The protein below binds the small molecule below.
Small molecule (SMILES): N[C@@H](Cc1c[nH]c2ccccc12)C(=O)O

Binding-site contacts:
Ligand atom CE3 contacts residue HIS32 of chain 1.P at 3.9 Å.
Ligand atom CD1 contacts residue SER51 of chain 1.Q at 3.4 Å.
Ligand atom N contacts residue GLY25 of chain 1.Q at 2.6 Å (h-bond).
Ligand atom CZ2 contacts residue ILE53 of chain 1.P at 3.9 Å (hydrophobic).
Ligand atom NE1 contacts residue ALA44 of chain 1.P at 3.8 Å.
Ligand atom O contacts residue THR47 of chain 1.P at 3.5 Å.
Ligand atom OXT contacts residue THR50 of chain 1.P at 2.9 Å (h-bond).
Ligand atom CE2 contacts residue ALA44 of chain 1.P at 3.9 Å (hydrophobic).
Ligand atom O contacts residue ARG24 of chain 1.Q at 3.5 Å.
Ligand atom OXT contacts residue GLY25 of chain 1.Q at 4.0 Å.
Ligand atom CE3 contacts residue HIS31 of chain 1.P at 3.9 Å.
Ligand atom CD1 contacts residue GLN45 of chain 1.P at 3.6 Å.
Ligand atom CA contacts residue THR28 of chain 1.Q at 3.3 Å.
Ligand atom CE2 contacts residue GLN45 of chain 1.P at 3.9 Å.
Ligand atom N contacts residue THR28 of chain 1.Q at 3.0 Å (h-bond).
Ligand atom CG contacts residue SER51 of chain 1.Q at 3.8 Å.
Ligand atom CD1 contacts residue THR47 of chain 1.P at 3.8 Å.
Ligand atom CA contacts residue THR23 of chain 1.Q at 3.7 Å.
Ligand atom OXT contacts residue HIS49 of chain 1.P at 3.7 Å.
Ligand atom O contacts residue SER51 of chain 1.Q at 2.9 Å (h-bond).
Ligand atom N contacts residue THR23 of chain 1.Q at 2.8 Å (h-bond).
Ligand atom N contacts residue ARG24 of chain 1.Q at 3.8 Å.
Ligand atom C contacts residue THR47 of chain 1.P at 3.5 Å.
Ligand atom CZ2 contacts residue THR50 of chain 1.P at 3.8 Å.
Ligand atom CB contacts residue THR23 of chain 1.Q at 3.6 Å.
Ligand atom C contacts residue SER51 of chain 1.Q at 3.5 Å.
Ligand atom C contacts residue GLY25 of chain 1.Q at 3.5 Å.
Ligand atom CH2 contacts residue GLY21 of chain 1.P at 3.5 Å.
Ligand atom NE1 contacts residue GLN45 of chain 1.P at 2.8 Å (h-bond).
Ligand atom CA contacts residue GLY25 of chain 1.Q at 3.5 Å.
Ligand atom CE2 contacts residue THR50 of chain 1.P at 4.0 Å.
Ligand atom CZ3 contacts residue GLY21 of chain 1.P at 3.8 Å.
Ligand atom N contacts residue ASP27 of chain 1.Q at 3.1 Å (salt-bridge).
Ligand atom CA contacts residue SER51 of chain 1.Q at 3.9 Å.
Ligand atom CB contacts residue THR28 of chain 1.Q at 3.5 Å.
Ligand atom CZ2 contacts residue ALA44 of chain 1.P at 3.9 Å (hydrophobic).
Ligand atom OXT contacts residue THR47 of chain 1.P at 2.5 Å (h-bond).
Ligand atom CB contacts residue SER51 of chain 1.Q at 3.4 Å.
Ligand atom C contacts residue THR50 of chain 1.P at 4.0 Å.
Ligand atom O contacts residue GLY25 of chain 1.Q at 3.1 Å (h-bond).

Sequence of chain 1.Q:
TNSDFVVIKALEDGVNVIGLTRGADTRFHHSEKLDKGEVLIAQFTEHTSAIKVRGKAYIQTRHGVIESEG

Sequence of chain 1.P:
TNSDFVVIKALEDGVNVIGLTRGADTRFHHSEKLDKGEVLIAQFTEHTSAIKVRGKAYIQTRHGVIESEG